The protein below binds the small molecule below.
Small molecule (SMILES): CCS(=O)(=O)O

Binding-site contacts:
Ligand atom O2 contacts residue THR19 of chain 1.B at 3.5 Å.
Ligand atom O2 contacts residue TYR111 of chain 1.B at 4.4 Å.
Ligand atom O2 contacts residue VAL110 of chain 1.B at 3.6 Å.
Ligand atom C1 contacts residue VAL110 of chain 1.B at 4.1 Å (hydrophobic).
Ligand atom O3 contacts residue ASP18 of chain 1.B at 4.5 Å.
Ligand atom O2 contacts residue ILE20 of chain 1.B at 4.2 Å.
Ligand atom C1 contacts residue SER109 of chain 1.B at 4.2 Å.
Ligand atom O3 contacts residue ILE20 of chain 1.B at 2.8 Å (h-bond).
Ligand atom S contacts residue ILE20 of chain 1.B at 4.0 Å.
Ligand atom S contacts residue THR19 of chain 1.B at 4.2 Å.
Ligand atom O3 contacts residue THR19 of chain 1.B at 3.3 Å.
Ligand atom C2 contacts residue VAL110 of chain 1.B at 4.2 Å (hydrophobic).
Ligand atom C2 contacts residue ILE20 of chain 1.B at 4.0 Å (hydrophobic).

Sequence of chain 1.B:
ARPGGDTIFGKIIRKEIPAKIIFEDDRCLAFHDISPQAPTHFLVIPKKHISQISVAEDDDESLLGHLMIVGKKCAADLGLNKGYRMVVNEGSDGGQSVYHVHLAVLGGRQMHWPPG